Binding-site contacts:
Ligand atom CA contacts residue TYR131 of chain 1.A at 3.3 Å (hydrophobic).
Ligand atom C contacts residue LYS113 of chain 1.A at 3.8 Å.
Ligand atom N contacts residue TYR82 of chain 1.A at 3.8 Å.
Ligand atom CG1 contacts residue TYR82 of chain 1.A at 3.6 Å (hydrophobic).
Ligand atom CB contacts residue ASP133 of chain 1.A at 3.9 Å.
Ligand atom C contacts residue ASP133 of chain 1.A at 3.9 Å.
Ligand atom CA contacts residue ASP133 of chain 1.A at 3.7 Å.
Ligand atom CD1 contacts residue TYR82 of chain 1.A at 3.6 Å (hydrophobic).
Ligand atom C contacts residue THR134 of chain 1.A at 3.8 Å.
Ligand atom O contacts residue THR134 of chain 1.A at 3.0 Å (h-bond).
Ligand atom CA contacts residue TYR82 of chain 1.A at 3.5 Å (hydrophobic).
Ligand atom O contacts residue ASP133 of chain 1.A at 3.4 Å (salt-bridge).
Ligand atom OXT contacts residue LYS113 of chain 1.A at 2.8 Å (salt-bridge).
Ligand atom N contacts residue TYR131 of chain 1.A at 2.8 Å (h-bond).
Ligand atom OXT contacts residue THR134 of chain 1.A at 3.9 Å.
Ligand atom OXT contacts residue TYR131 of chain 1.A at 4.3 Å.
Ligand atom CD1 contacts residue LEU108 of chain 1.A at 4.0 Å (hydrophobic).
Ligand atom C contacts residue TRP115 of chain 1.A at 3.7 Å (hydrophobic).
Ligand atom CB contacts residue TYR82 of chain 1.A at 3.7 Å (hydrophobic).
Ligand atom CB contacts residue TRP115 of chain 1.A at 4.4 Å (hydrophobic).
Ligand atom CG2 contacts residue THR134 of chain 1.A at 4.4 Å.
Ligand atom CA contacts residue ASP160 of chain 1.A at 3.7 Å.
Ligand atom CG2 contacts residue ASP133 of chain 1.A at 3.2 Å.
Ligand atom CB contacts residue ASP160 of chain 1.A at 3.9 Å.
Ligand atom CG1 contacts residue TRP115 of chain 1.A at 3.5 Å (hydrophobic).
Ligand atom CA contacts residue TRP115 of chain 1.A at 3.7 Å (hydrophobic).
Ligand atom N contacts residue ASP160 of chain 1.A at 2.7 Å (salt-bridge).
Ligand atom N contacts residue ASP133 of chain 1.A at 2.9 Å (salt-bridge).
Ligand atom OXT contacts residue TRP115 of chain 1.A at 3.0 Å (h-bond).
Ligand atom O contacts residue TYR131 of chain 1.A at 3.6 Å.
Ligand atom O contacts residue LYS113 of chain 1.A at 4.0 Å.
Ligand atom C contacts residue TYR131 of chain 1.A at 3.6 Å (hydrophobic).
Ligand atom CG2 contacts residue VAL135 of chain 1.A at 3.6 Å (hydrophobic).
Ligand atom CD1 contacts residue VAL90 of chain 1.A at 4.0 Å (hydrophobic).
Ligand atom CD1 contacts residue TRP115 of chain 1.A at 4.0 Å (hydrophobic).
Ligand atom CG2 contacts residue LEU108 of chain 1.A at 4.5 Å (hydrophobic).
Ligand atom N contacts residue THR142 of chain 1.A at 4.4 Å.

This small molecule binds to this protein.
Small molecule (SMILES): CC[C@H](C)[C@H](N)C(=O)O

Sequence of chain 1.A:
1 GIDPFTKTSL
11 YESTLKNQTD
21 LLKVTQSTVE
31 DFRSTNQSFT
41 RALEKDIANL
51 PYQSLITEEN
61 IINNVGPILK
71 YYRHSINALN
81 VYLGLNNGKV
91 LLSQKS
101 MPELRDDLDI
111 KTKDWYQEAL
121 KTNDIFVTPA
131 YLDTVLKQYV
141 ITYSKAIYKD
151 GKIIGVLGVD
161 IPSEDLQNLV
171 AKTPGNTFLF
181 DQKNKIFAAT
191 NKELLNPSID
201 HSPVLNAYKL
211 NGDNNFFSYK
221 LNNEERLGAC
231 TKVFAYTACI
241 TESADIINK